This small molecule binds to this protein.
Small molecule (SMILES): CC(=O)N[C@@H]1[C@@H](O)[C@H](O)[C@@H](CO)O[C@H]1O

Binding-site contacts:
Ligand atom C7 contacts residue ASN1074 of chain 1.C at 3.2 Å.
Ligand atom O6 contacts residue THR1076 of chain 1.C at 4.3 Å.
Ligand atom C1 contacts residue ASN1074 of chain 1.C at 1.4 Å.
Ligand atom C3 contacts residue ASN1074 of chain 1.C at 3.8 Å.
Ligand atom O5 contacts residue ASN1074 of chain 1.C at 2.3 Å (h-bond).
Ligand atom C8 contacts residue ALA706 of chain 1.C at 4.3 Å (hydrophobic).
Ligand atom C8 contacts residue ASN1074 of chain 1.C at 4.5 Å.
Ligand atom C2 contacts residue ASN1074 of chain 1.C at 2.5 Å.
Ligand atom O7 contacts residue ASN1074 of chain 1.C at 3.0 Å.
Ligand atom C5 contacts residue ASN1074 of chain 1.C at 3.6 Å.
Ligand atom C4 contacts residue ASN1074 of chain 1.C at 4.2 Å.
Ligand atom N2 contacts residue ASN1074 of chain 1.C at 3.0 Å (h-bond).

Sequence of chain 1.C:
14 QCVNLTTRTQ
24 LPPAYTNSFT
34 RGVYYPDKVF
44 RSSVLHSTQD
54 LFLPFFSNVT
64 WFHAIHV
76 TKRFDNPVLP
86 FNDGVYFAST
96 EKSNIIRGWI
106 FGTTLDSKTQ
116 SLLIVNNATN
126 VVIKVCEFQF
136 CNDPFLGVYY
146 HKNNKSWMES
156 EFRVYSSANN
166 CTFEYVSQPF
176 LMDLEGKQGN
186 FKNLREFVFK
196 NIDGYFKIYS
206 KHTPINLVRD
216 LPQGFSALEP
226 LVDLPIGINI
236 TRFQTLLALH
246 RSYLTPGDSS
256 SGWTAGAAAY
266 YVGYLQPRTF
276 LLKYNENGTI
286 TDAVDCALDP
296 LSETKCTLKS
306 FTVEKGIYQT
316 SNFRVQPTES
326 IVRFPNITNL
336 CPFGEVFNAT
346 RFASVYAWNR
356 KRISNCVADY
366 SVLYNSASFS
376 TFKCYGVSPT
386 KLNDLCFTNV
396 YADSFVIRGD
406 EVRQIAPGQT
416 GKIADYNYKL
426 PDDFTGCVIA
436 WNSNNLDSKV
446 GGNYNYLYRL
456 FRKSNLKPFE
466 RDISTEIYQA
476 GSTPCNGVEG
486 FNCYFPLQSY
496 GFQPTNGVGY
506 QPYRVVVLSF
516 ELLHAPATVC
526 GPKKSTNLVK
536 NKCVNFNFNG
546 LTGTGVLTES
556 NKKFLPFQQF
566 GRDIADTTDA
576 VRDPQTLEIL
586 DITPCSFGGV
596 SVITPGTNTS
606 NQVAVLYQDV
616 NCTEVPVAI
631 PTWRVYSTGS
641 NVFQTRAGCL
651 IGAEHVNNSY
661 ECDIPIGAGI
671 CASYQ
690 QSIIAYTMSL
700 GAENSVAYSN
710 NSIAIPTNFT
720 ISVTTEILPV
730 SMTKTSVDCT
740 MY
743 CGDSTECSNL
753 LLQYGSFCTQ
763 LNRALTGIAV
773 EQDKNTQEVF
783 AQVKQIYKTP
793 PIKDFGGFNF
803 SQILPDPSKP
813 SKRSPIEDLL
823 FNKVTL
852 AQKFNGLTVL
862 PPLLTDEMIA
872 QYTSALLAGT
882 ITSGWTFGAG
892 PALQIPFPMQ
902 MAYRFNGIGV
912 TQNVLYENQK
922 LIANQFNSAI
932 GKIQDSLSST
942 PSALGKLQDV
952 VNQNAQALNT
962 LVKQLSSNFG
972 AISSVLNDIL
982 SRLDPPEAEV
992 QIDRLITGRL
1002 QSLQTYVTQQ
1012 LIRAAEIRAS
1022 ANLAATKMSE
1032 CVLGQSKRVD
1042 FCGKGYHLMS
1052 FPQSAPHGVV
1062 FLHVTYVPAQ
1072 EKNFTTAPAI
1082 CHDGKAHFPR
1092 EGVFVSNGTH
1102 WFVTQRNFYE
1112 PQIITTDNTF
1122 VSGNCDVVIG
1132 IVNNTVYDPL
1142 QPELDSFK